A protein and the small-molecule ligand that binds it are described below.
Small molecule (SMILES): Cc1cc(N)nc(CCc2cc(F)cc(CC[C@@H]3CCCN3)c2)c1

Binding-site contacts:
Ligand atom C13 contacts residue HEM1 of chain 1.X at 3.7 Å.
Ligand atom F13 contacts residue H4B1 of chain 1.Y at 2.9 Å.
Ligand atom C24 contacts residue VAL64 of chain 1.C at 3.9 Å (hydrophobic).
Ligand atom F13 contacts residue ARG325 of chain 1.C at 3.2 Å.
Ligand atom C02 contacts residue TRP316 of chain 1.C at 3.8 Å (hydrophobic).
Ligand atom C07 contacts residue HEM1 of chain 1.X at 3.4 Å.
Ligand atom C02 contacts residue HEM1 of chain 1.X at 3.6 Å.
Ligand atom N02 contacts residue TYR317 of chain 1.C at 3.6 Å.
Ligand atom C24 contacts residue PHE65 of chain 1.C at 3.8 Å (hydrophobic).
Ligand atom C08 contacts residue HEM1 of chain 1.X at 3.8 Å.
Ligand atom C03 contacts residue HEM1 of chain 1.X at 3.3 Å.
Ligand atom F13 contacts residue TRP407 of chain 1.C at 3.8 Å.
Ligand atom N02 contacts residue TRP316 of chain 1.C at 2.9 Å (h-bond).
Ligand atom C04 contacts residue HEM1 of chain 1.X at 3.7 Å.
Ligand atom C12 contacts residue HEM1 of chain 1.X at 3.3 Å.
Ligand atom N21 contacts residue HEM1 of chain 1.X at 3.0 Å (h-bond).
Ligand atom N21 contacts residue TYR435 of chain 1.C at 3.4 Å.
Ligand atom C09 contacts residue GLU321 of chain 1.C at 3.7 Å.
Ligand atom C07 contacts residue PRO294 of chain 1.C at 3.7 Å (hydrophobic).
Ligand atom C22 contacts residue HEM1 of chain 1.X at 3.0 Å.
Ligand atom C03 contacts residue PRO294 of chain 1.C at 3.5 Å (hydrophobic).
Ligand atom C02 contacts residue PRO294 of chain 1.C at 3.8 Å (hydrophobic).
Ligand atom C25 contacts residue TYR435 of chain 1.C at 3.8 Å (hydrophobic).
Ligand atom C25 contacts residue PHE65 of chain 1.C at 3.3 Å (hydrophobic).
Ligand atom N02 contacts residue PRO294 of chain 1.C at 3.9 Å.
Ligand atom C06 contacts residue GLU321 of chain 1.C at 3.7 Å.
Ligand atom C13 contacts residue ARG325 of chain 1.C at 3.5 Å.
Ligand atom N01 contacts residue HEM1 of chain 1.X at 3.6 Å.
Ligand atom N02 contacts residue HEM1 of chain 1.X at 3.5 Å.
Ligand atom F13 contacts residue HEM1 of chain 1.X at 3.4 Å.
Ligand atom C12 contacts residue ARG325 of chain 1.C at 3.4 Å.
Ligand atom C02 contacts residue GLU321 of chain 1.C at 3.4 Å.
Ligand atom N02 contacts residue GLU321 of chain 1.C at 2.4 Å (salt-bridge).
Ligand atom C05 contacts residue VAL296 of chain 1.C at 3.9 Å (hydrophobic).
Ligand atom N01 contacts residue GLU321 of chain 1.C at 2.8 Å (salt-bridge).
Ligand atom C06 contacts residue HEM1 of chain 1.X at 3.7 Å.
Ligand atom C07 contacts residue SER314 of chain 1.C at 3.8 Å.
Ligand atom C18 contacts residue HEM1 of chain 1.X at 3.5 Å.
Ligand atom C07 contacts residue GLY315 of chain 1.C at 3.3 Å.
Ligand atom C03 contacts residue TRP316 of chain 1.C at 3.8 Å (hydrophobic).

Sequence of chain 1.C:
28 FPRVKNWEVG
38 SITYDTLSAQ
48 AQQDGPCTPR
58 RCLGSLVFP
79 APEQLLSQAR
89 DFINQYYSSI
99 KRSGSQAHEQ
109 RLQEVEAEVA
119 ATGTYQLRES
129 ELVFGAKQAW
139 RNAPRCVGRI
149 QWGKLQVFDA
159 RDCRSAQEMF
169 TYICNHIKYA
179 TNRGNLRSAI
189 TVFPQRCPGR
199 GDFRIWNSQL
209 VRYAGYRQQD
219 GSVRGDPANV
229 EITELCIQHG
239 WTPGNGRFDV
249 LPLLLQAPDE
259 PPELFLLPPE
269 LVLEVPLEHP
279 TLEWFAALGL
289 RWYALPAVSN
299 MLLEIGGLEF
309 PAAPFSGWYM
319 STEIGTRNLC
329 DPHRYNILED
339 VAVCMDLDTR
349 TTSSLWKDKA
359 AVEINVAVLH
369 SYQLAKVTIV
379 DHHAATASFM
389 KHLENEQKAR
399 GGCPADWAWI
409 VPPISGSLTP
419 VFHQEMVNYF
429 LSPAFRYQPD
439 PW